Sequence of chain 1.C:
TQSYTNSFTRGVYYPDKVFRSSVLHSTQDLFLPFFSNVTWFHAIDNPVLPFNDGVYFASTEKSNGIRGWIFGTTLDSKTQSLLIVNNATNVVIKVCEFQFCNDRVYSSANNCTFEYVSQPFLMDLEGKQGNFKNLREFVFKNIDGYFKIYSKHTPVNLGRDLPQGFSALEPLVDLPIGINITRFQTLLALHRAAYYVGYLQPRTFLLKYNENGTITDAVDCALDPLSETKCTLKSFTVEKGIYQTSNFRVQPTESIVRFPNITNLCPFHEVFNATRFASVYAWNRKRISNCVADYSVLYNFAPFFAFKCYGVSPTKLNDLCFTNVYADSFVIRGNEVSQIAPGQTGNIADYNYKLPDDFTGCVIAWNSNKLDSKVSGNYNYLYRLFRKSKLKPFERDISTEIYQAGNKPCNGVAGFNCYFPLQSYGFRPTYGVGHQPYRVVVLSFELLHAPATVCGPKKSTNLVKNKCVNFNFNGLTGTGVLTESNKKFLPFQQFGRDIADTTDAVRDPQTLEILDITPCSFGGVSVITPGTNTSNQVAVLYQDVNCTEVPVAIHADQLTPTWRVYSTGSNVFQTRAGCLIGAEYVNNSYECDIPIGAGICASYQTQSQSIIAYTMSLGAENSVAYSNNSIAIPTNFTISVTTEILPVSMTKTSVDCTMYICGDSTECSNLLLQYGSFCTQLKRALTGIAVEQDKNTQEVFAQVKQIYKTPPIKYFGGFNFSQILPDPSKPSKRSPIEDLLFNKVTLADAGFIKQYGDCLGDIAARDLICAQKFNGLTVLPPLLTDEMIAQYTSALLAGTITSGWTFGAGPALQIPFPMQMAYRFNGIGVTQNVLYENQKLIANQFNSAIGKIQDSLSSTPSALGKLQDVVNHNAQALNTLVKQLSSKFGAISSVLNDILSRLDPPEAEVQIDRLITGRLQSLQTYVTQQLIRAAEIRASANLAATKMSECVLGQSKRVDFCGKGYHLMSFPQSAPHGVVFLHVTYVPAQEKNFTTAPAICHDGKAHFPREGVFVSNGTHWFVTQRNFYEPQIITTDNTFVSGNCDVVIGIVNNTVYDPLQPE

This protein binds this small molecule.
Small molecule (SMILES): CC(=O)N[C@@H]1[C@@H](O)[C@H](O)[C@@H](CO)O[C@H]1O

Binding-site contacts:
Ligand atom O7 contacts residue ASN706 of chain 1.A at 4.4 Å.
Ligand atom N2 contacts residue ASN706 of chain 1.A at 2.9 Å (h-bond).
Ligand atom C3 contacts residue ASN706 of chain 1.A at 3.8 Å.
Ligand atom C4 contacts residue ASN706 of chain 1.A at 4.2 Å.
Ligand atom C5 contacts residue TYR793 of chain 1.C at 3.5 Å (hydrophobic).
Ligand atom C2 contacts residue ASN706 of chain 1.A at 2.5 Å.
Ligand atom O5 contacts residue ASN706 of chain 1.A at 2.4 Å (h-bond).
Ligand atom C5 contacts residue ASN706 of chain 1.A at 3.7 Å.
Ligand atom C6 contacts residue TYR793 of chain 1.C at 3.6 Å (hydrophobic).
Ligand atom C7 contacts residue ASN706 of chain 1.A at 3.9 Å.
Ligand atom O5 contacts residue TYR793 of chain 1.C at 4.0 Å.
Ligand atom C1 contacts residue ASN706 of chain 1.A at 1.4 Å.
Ligand atom C1 contacts residue TYR793 of chain 1.C at 4.3 Å (hydrophobic).

Sequence of chain 1.A:
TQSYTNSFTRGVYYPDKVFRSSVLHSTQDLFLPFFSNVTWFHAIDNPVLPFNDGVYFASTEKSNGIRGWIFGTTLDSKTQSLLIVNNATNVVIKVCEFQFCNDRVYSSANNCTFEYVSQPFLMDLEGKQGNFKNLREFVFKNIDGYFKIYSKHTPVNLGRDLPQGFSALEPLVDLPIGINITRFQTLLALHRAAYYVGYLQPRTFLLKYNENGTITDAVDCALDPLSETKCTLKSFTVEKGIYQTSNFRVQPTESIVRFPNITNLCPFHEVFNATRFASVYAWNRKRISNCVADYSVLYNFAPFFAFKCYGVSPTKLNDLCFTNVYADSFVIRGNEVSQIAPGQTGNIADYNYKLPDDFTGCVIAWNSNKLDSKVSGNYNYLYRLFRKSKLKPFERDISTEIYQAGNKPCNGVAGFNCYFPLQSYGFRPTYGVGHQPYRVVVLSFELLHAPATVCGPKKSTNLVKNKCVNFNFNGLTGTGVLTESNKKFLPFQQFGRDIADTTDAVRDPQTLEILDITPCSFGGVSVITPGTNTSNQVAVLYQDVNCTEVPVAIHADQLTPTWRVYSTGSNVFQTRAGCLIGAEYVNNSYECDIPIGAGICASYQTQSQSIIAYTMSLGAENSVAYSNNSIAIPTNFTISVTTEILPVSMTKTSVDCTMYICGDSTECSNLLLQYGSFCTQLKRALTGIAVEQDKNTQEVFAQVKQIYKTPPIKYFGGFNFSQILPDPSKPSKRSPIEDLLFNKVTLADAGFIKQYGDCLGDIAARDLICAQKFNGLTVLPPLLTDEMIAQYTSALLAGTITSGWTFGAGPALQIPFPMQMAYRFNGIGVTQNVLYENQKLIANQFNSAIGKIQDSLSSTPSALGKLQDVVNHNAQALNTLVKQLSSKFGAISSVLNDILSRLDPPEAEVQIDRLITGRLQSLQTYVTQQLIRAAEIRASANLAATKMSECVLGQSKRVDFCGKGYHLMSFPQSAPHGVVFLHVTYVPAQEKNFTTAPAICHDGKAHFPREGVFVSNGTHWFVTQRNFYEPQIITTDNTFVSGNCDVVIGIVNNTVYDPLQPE